Sequence of chain 11.C:
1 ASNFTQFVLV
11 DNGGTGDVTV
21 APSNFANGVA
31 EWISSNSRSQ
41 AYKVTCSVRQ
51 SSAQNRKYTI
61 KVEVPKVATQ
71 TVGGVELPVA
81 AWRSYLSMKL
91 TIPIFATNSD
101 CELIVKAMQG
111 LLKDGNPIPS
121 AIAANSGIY

Binding-site contacts:
Ligand atom OP2 contacts residue LYS57 of chain 11.D at 2.6 Å (salt-bridge).
Ligand atom P contacts residue LYS57 of chain 11.D at 3.2 Å.
Ligand atom N7 contacts residue TYR85 of chain 11.C at 3.6 Å.
Ligand atom N7 contacts residue THR45 of chain 11.C at 2.5 Å (h-bond).
Ligand atom C2 contacts residue SER47 of chain 11.C at 3.2 Å.
Ligand atom N7 contacts residue LYS61 of chain 11.C at 3.5 Å.
Ligand atom O3' contacts residue SER51 of chain 11.D at 3.4 Å.
Ligand atom OP2 contacts residue LYS89 of chain 11.D at 3.4 Å (salt-bridge).
Ligand atom C8 contacts residue THR45 of chain 11.C at 3.6 Å.
Ligand atom O3' contacts residue ARG49 of chain 11.D at 3.0 Å (salt-bridge).
Ligand atom OP1 contacts residue SER51 of chain 11.D at 2.8 Å (h-bond).
Ligand atom N6 contacts residue THR45 of chain 11.C at 2.9 Å (h-bond).
Ligand atom N1 contacts residue THR59 of chain 11.C at 3.5 Å.
Ligand atom O5' contacts residue LYS57 of chain 11.D at 3.1 Å (salt-bridge).
Ligand atom OP1 contacts residue LYS57 of chain 11.D at 2.8 Å.
Ligand atom O2' contacts residue GLU63 of chain 11.C at 3.6 Å.
Ligand atom O5' contacts residue ARG49 of chain 11.D at 3.6 Å (salt-bridge).
Ligand atom OP1 contacts residue LYS89 of chain 11.D at 3.3 Å (salt-bridge).
Ligand atom C5 contacts residue THR45 of chain 11.C at 3.2 Å.
Ligand atom OP1 contacts residue ASN55 of chain 11.D at 3.4 Å (h-bond).
Ligand atom P contacts residue ARG49 of chain 11.D at 3.2 Å.
Ligand atom C8 contacts residue TYR85 of chain 11.C at 3.7 Å (hydrophobic).
Ligand atom OP2 contacts residue LYS57 of chain 11.D at 3.2 Å (salt-bridge).
Ligand atom P contacts residue LYS89 of chain 11.D at 3.4 Å.
Ligand atom C6 contacts residue THR45 of chain 11.C at 3.5 Å.
Ligand atom OP2 contacts residue LYS89 of chain 11.D at 3.5 Å (salt-bridge).
Ligand atom N6 contacts residue THR91 of chain 11.D at 3.4 Å (h-bond).
Ligand atom OP2 contacts residue LYS43 of chain 11.C at 3.0 Å (salt-bridge).
Ligand atom N6 contacts residue THR59 of chain 11.C at 2.9 Å (h-bond).
Ligand atom OP1 contacts residue SER52 of chain 11.D at 2.9 Å (h-bond).
Ligand atom C5' contacts residue ARG49 of chain 11.D at 3.1 Å.
Ligand atom C6 contacts residue TYR85 of chain 11.C at 3.7 Å (hydrophobic).
Ligand atom OP2 contacts residue SER51 of chain 11.D at 3.5 Å (h-bond).
Ligand atom OP1 contacts residue ARG49 of chain 11.D at 2.5 Å (salt-bridge).
Ligand atom N1 contacts residue SER47 of chain 11.C at 2.8 Å (h-bond).
Ligand atom OP2 contacts residue ASN55 of chain 11.D at 3.5 Å (h-bond).
Ligand atom C5' contacts residue TYR85 of chain 11.C at 3.7 Å (hydrophobic).
Ligand atom C5 contacts residue TYR85 of chain 11.C at 3.7 Å (hydrophobic).
Ligand atom OP2 contacts residue TYR85 of chain 11.C at 2.9 Å (h-bond).
Ligand atom P contacts residue SER51 of chain 11.D at 3.4 Å.

A small-molecule ligand and the protein it binds are described below.
Small molecule (SMILES): Nc1ccn([C@@H]2O[C@H](CO[P](=O)(O)O[C@H]3[C@@H](O)[C@H](n4cnc5c(N)ncnc54)O[C@@H]3CO[P](=O)(O)O[C@H]3[C@@H](O)[C@H](n4cnc5c(=O)nc(N)[nH]c54)O[C@@H]3CO[P](=O)(O)O[C@H]3[C@@H](O)[C@H](n4cnc5c(N)ncnc54)O[C@@H]3CO[P](=O)(O)O[C@H]3[C@@H](O)[C@H](n4cnc5c(N)ncnc54)O[C@@H]3CO[P](=O)(O)O[C@H]3[C@@H](O)[C@H](n4ccc(=O)[nH]c4=O)O[C@@H]3CO[P](=O)(O)O[C@H]3[C@@H](O)[C@H](n4ccc(N)nc4=O)O[C@@H]3CO[P](=O)(O)O[C@H]3[C@@H](O)[C@H](n4ccc(=O)[nH]c4=O)O[C@@H]3CO[P](=O)(O)O[C@H]3[C@@H](O)[C@H](n4cnc5c(=O)nc(N)[nH]c54)O[C@@H]3COPO)[C@@H](O)[C@H]2O)c(=O)n1

Sequence of chain 11.D:
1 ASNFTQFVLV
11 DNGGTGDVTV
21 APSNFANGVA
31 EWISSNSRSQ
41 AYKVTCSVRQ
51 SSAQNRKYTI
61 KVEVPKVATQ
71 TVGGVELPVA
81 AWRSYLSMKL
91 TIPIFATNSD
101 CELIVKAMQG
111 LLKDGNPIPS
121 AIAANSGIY